Sequence of chain 2.A:
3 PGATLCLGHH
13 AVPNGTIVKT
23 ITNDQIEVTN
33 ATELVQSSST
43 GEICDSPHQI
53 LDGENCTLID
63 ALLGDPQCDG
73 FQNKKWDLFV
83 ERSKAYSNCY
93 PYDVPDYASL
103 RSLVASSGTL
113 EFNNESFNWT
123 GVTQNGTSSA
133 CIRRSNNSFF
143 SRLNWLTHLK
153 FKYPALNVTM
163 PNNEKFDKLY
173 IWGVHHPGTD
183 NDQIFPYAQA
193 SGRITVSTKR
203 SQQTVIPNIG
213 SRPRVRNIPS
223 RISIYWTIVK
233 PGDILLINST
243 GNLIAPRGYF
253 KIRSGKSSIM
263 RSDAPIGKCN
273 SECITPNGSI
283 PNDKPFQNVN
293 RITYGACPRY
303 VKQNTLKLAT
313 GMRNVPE

This small molecule binds to this protein.
Small molecule (SMILES): CC(=O)N[C@H]1[C@H](O[C@H]2[C@H](O)[C@@H](NC(C)=O)CO[C@@H]2CO)O[C@H](CO)[C@@H](O[C@@H]2O[C@H](CO[C@H]3O[C@H](CO)[C@@H](O)[C@H](O)[C@@H]3O)[C@@H](O)[C@H](O[C@H]3O[C@H](CO)[C@@H](O)[C@H](O)[C@@H]3O)[C@@H]2O)[C@@H]1O

Binding-site contacts:
Ligand atom C3 contacts residue ASN32 of chain 2.A at 3.8 Å.
Ligand atom C8 contacts residue ILE56 of chain 2.B at 4.2 Å (hydrophobic).
Ligand atom O4 contacts residue ASP285 of chain 2.A at 4.0 Å.
Ligand atom C6 contacts residue THR312 of chain 2.A at 4.2 Å.
Ligand atom C6 contacts residue LEU52 of chain 2.B at 3.9 Å (hydrophobic).
Ligand atom O6 contacts residue LEU52 of chain 2.B at 3.5 Å.
Ligand atom O7 contacts residue ASN32 of chain 2.A at 3.8 Å.
Ligand atom O7 contacts residue THR34 of chain 2.A at 3.8 Å.
Ligand atom C7 contacts residue ASN32 of chain 2.A at 3.5 Å.
Ligand atom O6 contacts residue THR312 of chain 2.A at 4.2 Å.
Ligand atom O3 contacts residue ASP285 of chain 2.A at 4.2 Å.
Ligand atom O4 contacts residue ILE56 of chain 2.B at 4.5 Å.
Ligand atom C5 contacts residue THR312 of chain 2.A at 4.3 Å.
Ligand atom C8 contacts residue THR34 of chain 2.A at 3.8 Å.
Ligand atom C1 contacts residue ASN32 of chain 2.A at 1.4 Å.
Ligand atom O5 contacts residue ASN32 of chain 2.A at 2.3 Å (h-bond).
Ligand atom C1 contacts residue THR312 of chain 2.A at 3.7 Å.
Ligand atom C4 contacts residue ASP285 of chain 2.A at 4.1 Å.
Ligand atom C7 contacts residue THR34 of chain 2.A at 4.2 Å.
Ligand atom C2 contacts residue ASN32 of chain 2.A at 2.5 Å.
Ligand atom N2 contacts residue ASN32 of chain 2.A at 2.8 Å (h-bond).
Ligand atom C4 contacts residue ASN32 of chain 2.A at 4.2 Å.
Ligand atom C6 contacts residue ASP285 of chain 2.A at 4.1 Å.
Ligand atom C5 contacts residue ASN32 of chain 2.A at 3.7 Å.
Ligand atom O5 contacts residue THR312 of chain 2.A at 3.1 Å (h-bond).

Sequence of chain 2.B:
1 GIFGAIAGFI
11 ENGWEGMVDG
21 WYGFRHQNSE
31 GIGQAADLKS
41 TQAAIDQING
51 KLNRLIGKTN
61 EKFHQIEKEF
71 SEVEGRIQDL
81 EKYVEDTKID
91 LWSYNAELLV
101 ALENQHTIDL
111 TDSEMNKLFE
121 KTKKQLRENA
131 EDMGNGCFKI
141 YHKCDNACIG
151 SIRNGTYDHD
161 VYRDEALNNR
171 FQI